The small molecule below binds the protein below.
Small molecule (SMILES): Cc1ccncc1NC(=O)Cc1cc(Cl)cc(N[C@H]2C[C@H]2C(F)(F)F)c1

Sequence of chain 1.A:
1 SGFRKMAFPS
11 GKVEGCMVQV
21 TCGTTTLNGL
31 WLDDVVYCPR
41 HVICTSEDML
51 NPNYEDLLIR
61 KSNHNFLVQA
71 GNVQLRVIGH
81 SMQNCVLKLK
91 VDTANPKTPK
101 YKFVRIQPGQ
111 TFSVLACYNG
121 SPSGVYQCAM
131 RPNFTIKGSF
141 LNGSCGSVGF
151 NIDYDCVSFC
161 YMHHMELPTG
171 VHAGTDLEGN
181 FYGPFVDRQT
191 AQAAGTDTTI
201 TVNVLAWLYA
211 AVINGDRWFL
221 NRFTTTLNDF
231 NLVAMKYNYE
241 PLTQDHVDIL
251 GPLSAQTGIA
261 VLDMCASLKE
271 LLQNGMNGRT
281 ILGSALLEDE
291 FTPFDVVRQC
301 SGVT

Binding-site contacts:
Ligand atom C3 contacts residue PHE140 of chain 1.A at 3.3 Å (hydrophobic).
Ligand atom C contacts residue ASN142 of chain 1.A at 3.9 Å.
Ligand atom C1 contacts residue ASN142 of chain 1.A at 4.1 Å.
Ligand atom N2 contacts residue GLN189 of chain 1.A at 3.1 Å (h-bond).
Ligand atom CL contacts residue ASP187 of chain 1.A at 3.9 Å.
Ligand atom C11 contacts residue GLN189 of chain 1.A at 4.0 Å.
Ligand atom C2 contacts residue ASN142 of chain 1.A at 3.9 Å.
Ligand atom N contacts residue GLU166 of chain 1.A at 3.6 Å.
Ligand atom C14 contacts residue GLN189 of chain 1.A at 3.8 Å.
Ligand atom CL contacts residue ARG188 of chain 1.A at 3.4 Å.
Ligand atom C9 contacts residue MET165 of chain 1.A at 3.8 Å (hydrophobic).
Ligand atom C4 contacts residue GLU166 of chain 1.A at 3.6 Å.
Ligand atom CL contacts residue GLN189 of chain 1.A at 3.6 Å.
Ligand atom C1 contacts residue LEU141 of chain 1.A at 4.0 Å (hydrophobic).
Ligand atom C6 contacts residue MET165 of chain 1.A at 3.9 Å (hydrophobic).
Ligand atom N contacts residue PHE140 of chain 1.A at 3.7 Å.
Ligand atom C4 contacts residue HIS163 of chain 1.A at 3.3 Å.
Ligand atom N contacts residue HIS163 of chain 1.A at 2.9 Å (h-bond).
Ligand atom N contacts residue SER144 of chain 1.A at 3.9 Å.
Ligand atom C12 contacts residue GLN189 of chain 1.A at 4.0 Å.
Ligand atom C12 contacts residue MET49 of chain 1.A at 4.0 Å (hydrophobic).
Ligand atom C10 contacts residue MET49 of chain 1.A at 3.5 Å (hydrophobic).
Ligand atom C6 contacts residue HIS164 of chain 1.A at 3.9 Å.
Ligand atom O contacts residue MET165 of chain 1.A at 3.3 Å.
Ligand atom C2 contacts residue PHE140 of chain 1.A at 3.9 Å (hydrophobic).
Ligand atom CL contacts residue MET49 of chain 1.A at 3.2 Å.
Ligand atom O contacts residue GLU166 of chain 1.A at 3.1 Å (salt-bridge).
Ligand atom C2 contacts residue LEU141 of chain 1.A at 3.6 Å (hydrophobic).
Ligand atom C3 contacts residue GLU166 of chain 1.A at 3.5 Å.
Ligand atom C7 contacts residue HIS41 of chain 1.A at 4.0 Å.
Ligand atom C4 contacts residue CYS145 of chain 1.A at 4.0 Å (hydrophobic).
Ligand atom C7 contacts residue HIS164 of chain 1.A at 3.9 Å.
Ligand atom C11 contacts residue MET49 of chain 1.A at 3.7 Å (hydrophobic).
Ligand atom C4 contacts residue MET165 of chain 1.A at 3.9 Å (hydrophobic).
Ligand atom N2 contacts residue MET49 of chain 1.A at 4.0 Å.
Ligand atom C3 contacts residue HIS163 of chain 1.A at 4.0 Å.
Ligand atom N1 contacts residue CYS145 of chain 1.A at 3.6 Å (h-bond).
Ligand atom C7 contacts residue CYS145 of chain 1.A at 4.1 Å (hydrophobic).
Ligand atom C13 contacts residue GLN189 of chain 1.A at 3.7 Å.
Ligand atom C3 contacts residue LEU141 of chain 1.A at 3.8 Å (hydrophobic).